Sequence of chain 1.A:
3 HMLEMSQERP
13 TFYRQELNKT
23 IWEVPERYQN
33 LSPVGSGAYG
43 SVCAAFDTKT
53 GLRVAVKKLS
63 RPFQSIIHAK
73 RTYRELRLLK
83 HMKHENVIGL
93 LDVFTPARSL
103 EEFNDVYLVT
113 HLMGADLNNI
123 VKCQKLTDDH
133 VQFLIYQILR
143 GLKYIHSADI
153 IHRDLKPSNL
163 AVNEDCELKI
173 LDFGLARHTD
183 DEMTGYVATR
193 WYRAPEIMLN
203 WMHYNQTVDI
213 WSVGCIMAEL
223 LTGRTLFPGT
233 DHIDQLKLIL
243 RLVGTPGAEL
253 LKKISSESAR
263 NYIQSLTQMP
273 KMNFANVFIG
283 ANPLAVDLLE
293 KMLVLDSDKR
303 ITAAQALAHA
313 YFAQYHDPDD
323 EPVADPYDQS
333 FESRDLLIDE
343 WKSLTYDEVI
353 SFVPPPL

Binding-site contacts:
Ligand atom N2 contacts residue MET115 of chain 1.A at 3.2 Å (h-bond).
Ligand atom C3 contacts residue HIS113 of chain 1.A at 3.2 Å.
Ligand atom F2 contacts residue VAL36 of chain 1.A at 3.7 Å.
Ligand atom C4 contacts residue MET115 of chain 1.A at 3.7 Å (hydrophobic).
Ligand atom C20 contacts residue ASP174 of chain 1.A at 3.8 Å.
Ligand atom C3 contacts residue ALA57 of chain 1.A at 3.7 Å (hydrophobic).
Ligand atom C10 contacts residue MET115 of chain 1.A at 3.5 Å (hydrophobic).
Ligand atom C15 contacts residue GLU77 of chain 1.A at 3.3 Å.
Ligand atom C19 contacts residue GLU77 of chain 1.A at 3.8 Å.
Ligand atom N2 contacts residue HIS113 of chain 1.A at 3.8 Å.
Ligand atom F1 contacts residue ALA163 of chain 1.A at 3.2 Å.
Ligand atom C8 contacts residue ALA117 of chain 1.A at 3.6 Å (hydrophobic).
Ligand atom O1 contacts residue ILE90 of chain 1.A at 3.5 Å.
Ligand atom C9 contacts residue MET115 of chain 1.A at 3.7 Å (hydrophobic).
Ligand atom C19 contacts residue ASP174 of chain 1.A at 3.7 Å.
Ligand atom C11 contacts residue TYR41 of chain 1.A at 3.4 Å (hydrophobic).
Ligand atom C21 contacts residue GLU77 of chain 1.A at 3.7 Å.
Ligand atom F1 contacts residue MET115 of chain 1.A at 3.8 Å.
Ligand atom CL1 contacts residue LYS59 of chain 1.A at 3.7 Å.
Ligand atom C15 contacts residue LYS59 of chain 1.A at 3.7 Å.
Ligand atom C17 contacts residue THR112 of chain 1.A at 3.5 Å.
Ligand atom C21 contacts residue LEU177 of chain 1.A at 3.6 Å (hydrophobic).
Ligand atom N5 contacts residue GLU77 of chain 1.A at 3.1 Å (salt-bridge).
Ligand atom F2 contacts residue LEU114 of chain 1.A at 3.1 Å.
Ligand atom O1 contacts residue LEU173 of chain 1.A at 3.7 Å.
Ligand atom N6 contacts residue TYR41 of chain 1.A at 3.5 Å.
Ligand atom CL1 contacts residue ALA57 of chain 1.A at 3.5 Å.
Ligand atom C8 contacts residue TYR41 of chain 1.A at 3.5 Å (hydrophobic).
Ligand atom C9 contacts residue TYR41 of chain 1.A at 3.8 Å (hydrophobic).
Ligand atom C9 contacts residue GLY116 of chain 1.A at 3.5 Å.
Ligand atom C19 contacts residue LEU177 of chain 1.A at 3.6 Å (hydrophobic).
Ligand atom O1 contacts residue ASP174 of chain 1.A at 2.9 Å (salt-bridge).
Ligand atom C16 contacts residue LYS59 of chain 1.A at 3.7 Å.
Ligand atom C12 contacts residue THR112 of chain 1.A at 3.5 Å.
Ligand atom C15 contacts residue LEU81 of chain 1.A at 3.8 Å (hydrophobic).
Ligand atom CL1 contacts residue THR112 of chain 1.A at 3.5 Å.
Ligand atom N4 contacts residue THR112 of chain 1.A at 2.9 Å (h-bond).
Ligand atom C20 contacts residue PHE175 of chain 1.A at 3.5 Å (hydrophobic).
Ligand atom C6 contacts residue MET115 of chain 1.A at 3.5 Å (hydrophobic).
Ligand atom C3 contacts residue THR112 of chain 1.A at 3.8 Å.

This protein binds this small molecule.
Small molecule (SMILES): O=C(NC1CC1)c1ccc(Cl)c(Nc2nncc3c2cnn3-c2c(F)cccc2F)c1